The small molecule below binds the protein below.
Small molecule (SMILES): CC(=O)N[C@@H]1[C@@H](O)[C@H](O)[C@@H](CO)O[C@H]1O

Sequence of chain 1.D:
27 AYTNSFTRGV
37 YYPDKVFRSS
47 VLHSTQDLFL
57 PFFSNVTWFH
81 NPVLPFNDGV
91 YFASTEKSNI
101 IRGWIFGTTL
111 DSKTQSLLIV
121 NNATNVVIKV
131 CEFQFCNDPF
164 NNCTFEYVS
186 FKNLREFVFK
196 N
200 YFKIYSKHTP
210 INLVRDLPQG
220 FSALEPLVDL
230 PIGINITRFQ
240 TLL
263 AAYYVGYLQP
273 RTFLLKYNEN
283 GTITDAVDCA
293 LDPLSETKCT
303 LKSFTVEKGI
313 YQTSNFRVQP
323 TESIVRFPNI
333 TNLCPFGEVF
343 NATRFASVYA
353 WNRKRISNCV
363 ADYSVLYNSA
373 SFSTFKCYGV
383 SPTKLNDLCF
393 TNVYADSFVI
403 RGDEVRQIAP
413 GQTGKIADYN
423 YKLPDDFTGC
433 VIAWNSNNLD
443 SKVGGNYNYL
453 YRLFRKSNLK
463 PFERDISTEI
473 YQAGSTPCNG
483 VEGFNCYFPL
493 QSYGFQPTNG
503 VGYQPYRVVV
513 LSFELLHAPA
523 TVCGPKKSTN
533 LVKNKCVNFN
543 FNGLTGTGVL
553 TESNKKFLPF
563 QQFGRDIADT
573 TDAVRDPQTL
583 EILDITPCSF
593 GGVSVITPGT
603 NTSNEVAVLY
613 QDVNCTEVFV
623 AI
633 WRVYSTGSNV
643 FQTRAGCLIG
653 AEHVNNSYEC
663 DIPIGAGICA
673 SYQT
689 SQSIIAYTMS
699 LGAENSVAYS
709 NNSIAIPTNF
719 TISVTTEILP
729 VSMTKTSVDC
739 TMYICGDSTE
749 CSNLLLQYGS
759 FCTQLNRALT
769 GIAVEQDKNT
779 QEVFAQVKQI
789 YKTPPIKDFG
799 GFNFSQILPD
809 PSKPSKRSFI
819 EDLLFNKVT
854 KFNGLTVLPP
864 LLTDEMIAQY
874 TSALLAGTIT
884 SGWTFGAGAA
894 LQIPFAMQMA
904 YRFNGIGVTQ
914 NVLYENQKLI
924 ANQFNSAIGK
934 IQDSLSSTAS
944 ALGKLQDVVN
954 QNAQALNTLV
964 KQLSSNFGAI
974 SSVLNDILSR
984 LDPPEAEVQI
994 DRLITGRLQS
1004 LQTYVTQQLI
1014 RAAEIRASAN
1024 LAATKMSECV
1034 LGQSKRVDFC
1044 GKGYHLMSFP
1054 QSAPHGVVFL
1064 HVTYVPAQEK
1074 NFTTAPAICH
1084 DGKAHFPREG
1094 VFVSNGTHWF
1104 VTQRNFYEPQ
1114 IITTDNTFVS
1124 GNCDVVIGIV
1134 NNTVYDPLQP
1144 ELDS

Binding-site contacts:
Ligand atom N2 contacts residue ASN603 of chain 1.D at 2.9 Å (h-bond).
Ligand atom C1 contacts residue ASN603 of chain 1.D at 1.4 Å.
Ligand atom C4 contacts residue ASN603 of chain 1.D at 4.2 Å.
Ligand atom C7 contacts residue ASN603 of chain 1.D at 3.5 Å.
Ligand atom C2 contacts residue ASN603 of chain 1.D at 2.5 Å.
Ligand atom C3 contacts residue ASN603 of chain 1.D at 3.8 Å.
Ligand atom O5 contacts residue ASN603 of chain 1.D at 2.4 Å (h-bond).
Ligand atom C5 contacts residue ASN603 of chain 1.D at 3.7 Å.
Ligand atom O7 contacts residue ASN603 of chain 1.D at 3.7 Å.